A small-molecule ligand and the protein it binds are described below.
Small molecule (SMILES): CC(=O)N[C@@H]1[C@@H](O)[C@H](O)[C@@H](CO)O[C@H]1O

Binding-site contacts:
Ligand atom O7 contacts residue ASN616 of chain 1.A at 3.3 Å (h-bond).
Ligand atom C5 contacts residue ASN616 of chain 1.A at 3.8 Å.
Ligand atom C4 contacts residue ASN616 of chain 1.A at 4.3 Å.
Ligand atom N2 contacts residue ASN616 of chain 1.A at 2.8 Å (h-bond).
Ligand atom C8 contacts residue ASN616 of chain 1.A at 4.3 Å.
Ligand atom C7 contacts residue ASN616 of chain 1.A at 3.2 Å.
Ligand atom C1 contacts residue ASN616 of chain 1.A at 1.4 Å.
Ligand atom O5 contacts residue THR618 of chain 1.A at 4.4 Å.
Ligand atom O5 contacts residue ASN616 of chain 1.A at 2.5 Å (h-bond).
Ligand atom C2 contacts residue ASN616 of chain 1.A at 2.5 Å.
Ligand atom C3 contacts residue ASN616 of chain 1.A at 3.8 Å.

Sequence of chain 1.A:
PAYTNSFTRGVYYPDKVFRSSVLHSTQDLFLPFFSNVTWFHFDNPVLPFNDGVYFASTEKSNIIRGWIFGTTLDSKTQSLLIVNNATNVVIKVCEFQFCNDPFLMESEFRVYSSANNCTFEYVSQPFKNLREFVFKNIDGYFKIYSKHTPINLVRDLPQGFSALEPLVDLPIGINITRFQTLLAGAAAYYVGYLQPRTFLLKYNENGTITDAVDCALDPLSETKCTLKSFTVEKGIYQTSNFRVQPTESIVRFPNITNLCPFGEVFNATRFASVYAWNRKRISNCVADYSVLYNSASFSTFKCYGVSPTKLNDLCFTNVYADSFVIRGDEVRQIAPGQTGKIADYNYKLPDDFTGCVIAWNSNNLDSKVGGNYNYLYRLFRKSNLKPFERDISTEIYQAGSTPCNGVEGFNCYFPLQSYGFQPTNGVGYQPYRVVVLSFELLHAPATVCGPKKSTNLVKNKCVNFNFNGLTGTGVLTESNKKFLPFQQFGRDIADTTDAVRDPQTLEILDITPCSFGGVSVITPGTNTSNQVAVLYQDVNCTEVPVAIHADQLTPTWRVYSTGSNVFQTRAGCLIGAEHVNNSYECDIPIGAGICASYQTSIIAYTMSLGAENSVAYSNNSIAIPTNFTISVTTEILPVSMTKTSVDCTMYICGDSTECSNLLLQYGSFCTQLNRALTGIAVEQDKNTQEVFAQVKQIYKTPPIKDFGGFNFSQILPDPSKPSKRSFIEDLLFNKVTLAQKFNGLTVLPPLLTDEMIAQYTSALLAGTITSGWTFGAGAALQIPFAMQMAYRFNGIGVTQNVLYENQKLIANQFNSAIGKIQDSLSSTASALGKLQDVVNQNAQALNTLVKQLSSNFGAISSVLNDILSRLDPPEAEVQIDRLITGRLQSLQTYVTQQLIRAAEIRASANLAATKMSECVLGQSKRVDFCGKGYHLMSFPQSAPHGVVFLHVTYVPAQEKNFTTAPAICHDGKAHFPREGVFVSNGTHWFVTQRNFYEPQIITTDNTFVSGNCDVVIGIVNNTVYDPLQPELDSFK